Binding-site contacts:
Ligand atom C10 contacts residue GLY100 of chain 1.A at 3.5 Å.
Ligand atom C17 contacts residue PHE96 of chain 1.A at 3.3 Å (hydrophobic).
Ligand atom N5 contacts residue ALA44 of chain 1.A at 3.6 Å.
Ligand atom N2 contacts residue GLY100 of chain 1.A at 3.4 Å (h-bond).
Ligand atom C10 contacts residue LEU99 of chain 1.A at 3.5 Å (hydrophobic).
Ligand atom C18 contacts residue LYS46 of chain 1.A at 3.7 Å.
Ligand atom C22 contacts residue ALA44 of chain 1.A at 3.7 Å (hydrophobic).
Ligand atom C27 contacts residue ASP20 of chain 1.A at 3.4 Å.
Ligand atom C23 contacts residue ALA44 of chain 1.A at 3.4 Å (hydrophobic).
Ligand atom N2 contacts residue LEU22 of chain 1.A at 3.7 Å.
Ligand atom O contacts residue GLY100 of chain 1.A at 3.6 Å.
Ligand atom C18 contacts residue PHE96 of chain 1.A at 3.5 Å (hydrophobic).
Ligand atom O contacts residue LEU22 of chain 1.A at 3.4 Å.
Ligand atom N contacts residue ASP20 of chain 1.A at 3.7 Å.
Ligand atom C14 contacts residue LEU150 of chain 1.A at 3.7 Å (hydrophobic).
Ligand atom C6 contacts residue SER154 of chain 1.A at 3.5 Å.
Ligand atom N5 contacts residue LEU99 of chain 1.A at 3.0 Å (h-bond).
Ligand atom C11 contacts residue GLY100 of chain 1.A at 3.2 Å.
Ligand atom C11 contacts residue LEU99 of chain 1.A at 3.6 Å (hydrophobic).
Ligand atom C13 contacts residue LEU150 of chain 1.A at 3.5 Å (hydrophobic).
Ligand atom C20 contacts residue VAL179 of chain 1.A at 3.6 Å (hydrophobic).
Ligand atom C8 contacts residue LEU101 of chain 1.A at 3.7 Å (hydrophobic).
Ligand atom O1 contacts residue TYR156 of chain 1.A at 2.7 Å (h-bond).
Ligand atom C9 contacts residue GLY100 of chain 1.A at 3.5 Å.
Ligand atom C18 contacts residue ASP180 of chain 1.A at 3.8 Å.
Ligand atom N4 contacts residue LYS46 of chain 1.A at 2.9 Å (salt-bridge).
Ligand atom N3 contacts residue LEU150 of chain 1.A at 3.4 Å.
Ligand atom N4 contacts residue GLU61 of chain 1.A at 3.6 Å.
Ligand atom C18 contacts residue GLU61 of chain 1.A at 3.4 Å.
Ligand atom C24 contacts residue LEU99 of chain 1.A at 3.1 Å (hydrophobic).
Ligand atom C19 contacts residue LYS46 of chain 1.A at 3.8 Å.
Ligand atom C22 contacts residue GLU97 of chain 1.A at 3.6 Å.
Ligand atom C contacts residue THR21 of chain 1.A at 3.7 Å.
Ligand atom C23 contacts residue LEU150 of chain 1.A at 3.7 Å (hydrophobic).
Ligand atom N2 contacts residue LEU98 of chain 1.A at 3.7 Å.
Ligand atom C6 contacts residue TYR156 of chain 1.A at 3.5 Å (hydrophobic).
Ligand atom N2 contacts residue LEU99 of chain 1.A at 2.8 Å (h-bond).
Ligand atom C12 contacts residue LEU99 of chain 1.A at 3.7 Å (hydrophobic).
Ligand atom C3 contacts residue TYR156 of chain 1.A at 3.7 Å (hydrophobic).
Ligand atom N4 contacts residue ASP180 of chain 1.A at 3.4 Å.

The small molecule below binds the protein below.
Small molecule (SMILES): CN1CCN(C(=O)C(C)(C)c2ccc(C(=O)Nc3cn4cc(-c5ccncc5)ccc4n3)cc2)CC1

Sequence of chain 1.A:
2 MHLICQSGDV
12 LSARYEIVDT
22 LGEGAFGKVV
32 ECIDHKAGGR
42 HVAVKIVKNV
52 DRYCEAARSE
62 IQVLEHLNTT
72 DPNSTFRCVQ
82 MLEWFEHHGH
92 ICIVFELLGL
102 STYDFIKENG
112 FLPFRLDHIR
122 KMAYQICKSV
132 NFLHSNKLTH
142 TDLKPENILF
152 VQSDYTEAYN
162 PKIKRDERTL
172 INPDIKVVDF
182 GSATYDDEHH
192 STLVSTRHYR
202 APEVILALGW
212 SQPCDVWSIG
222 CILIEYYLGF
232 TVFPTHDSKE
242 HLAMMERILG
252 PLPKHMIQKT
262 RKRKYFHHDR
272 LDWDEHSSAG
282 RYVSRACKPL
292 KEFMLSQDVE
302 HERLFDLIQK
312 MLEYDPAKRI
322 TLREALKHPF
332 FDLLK